This protein binds this small molecule.
Small molecule (SMILES): CC(C)CCC[C@@H](C)[C@H]1CC[C@H]2[C@@H]3CC=C4C[C@@H](OC(=O)CCC(=O)O)CC[C@]4(C)[C@H]3CC[C@]12C

Binding-site contacts:
Ligand atom CBH contacts residue VAL350 of chain 1.A at 4.5 Å (hydrophobic).
Ligand atom CAB contacts residue Y011 of chain 1.T at 3.9 Å.
Ligand atom CAI contacts residue LEU917 of chain 1.A at 4.1 Å (hydrophobic).
Ligand atom CAC contacts residue LEU346 of chain 1.A at 4.0 Å (hydrophobic).
Ligand atom CAD contacts residue MET914 of chain 1.A at 3.8 Å (hydrophobic).
Ligand atom CAS contacts residue VAL350 of chain 1.A at 4.1 Å (hydrophobic).
Ligand atom CAN contacts residue Y011 of chain 1.T at 4.1 Å.
Ligand atom CBC contacts residue SER531 of chain 1.A at 4.5 Å.
Ligand atom CAD contacts residue ILE347 of chain 1.A at 4.3 Å (hydrophobic).
Ligand atom CAY contacts residue TYR351 of chain 1.A at 4.5 Å (hydrophobic).
Ligand atom CAT contacts residue VAL350 of chain 1.A at 3.7 Å (hydrophobic).
Ligand atom CAM contacts residue SER531 of chain 1.A at 4.0 Å.
Ligand atom CAR contacts residue VAL350 of chain 1.A at 4.1 Å (hydrophobic).
Ligand atom CAE contacts residue ILE347 of chain 1.A at 3.6 Å (hydrophobic).
Ligand atom OAW contacts residue SER531 of chain 1.A at 4.0 Å.
Ligand atom OAG contacts residue VAL527 of chain 1.A at 3.9 Å.
Ligand atom CBA contacts residue Y011 of chain 1.T at 4.3 Å.
Ligand atom CAD contacts residue VAL350 of chain 1.A at 4.1 Å (hydrophobic).
Ligand atom CAY contacts residue SER531 of chain 1.A at 3.4 Å.
Ligand atom CAY contacts residue SER528 of chain 1.A at 4.2 Å.
Ligand atom CAR contacts residue VAL527 of chain 1.A at 4.5 Å (hydrophobic).
Ligand atom CBD contacts residue LEU917 of chain 1.A at 4.0 Å (hydrophobic).
Ligand atom CAK contacts residue LEU917 of chain 1.A at 3.8 Å (hydrophobic).
Ligand atom CAI contacts residue Y011 of chain 1.K at 4.5 Å.
Ligand atom CAZ contacts residue MET914 of chain 1.A at 3.8 Å (hydrophobic).
Ligand atom OAG contacts residue SER528 of chain 1.A at 3.3 Å.
Ligand atom CAQ contacts residue LEU917 of chain 1.A at 4.2 Å (hydrophobic).
Ligand atom OAW contacts residue TYR351 of chain 1.A at 3.9 Å.
Ligand atom CAV contacts residue MET914 of chain 1.A at 3.4 Å (hydrophobic).
Ligand atom CAT contacts residue VAL527 of chain 1.A at 4.4 Å (hydrophobic).
Ligand atom CAL contacts residue SER531 of chain 1.A at 4.2 Å.
Ligand atom CAM contacts residue SER910 of chain 1.A at 4.3 Å.
Ligand atom CAI contacts residue MET914 of chain 1.A at 3.9 Å (hydrophobic).
Ligand atom CAA contacts residue ILE343 of chain 1.A at 3.8 Å (hydrophobic).
Ligand atom OAG contacts residue SER531 of chain 1.A at 3.1 Å (h-bond).
Ligand atom CAM contacts residue TYR351 of chain 1.A at 3.8 Å (hydrophobic).
Ligand atom CAL contacts residue SER528 of chain 1.A at 3.6 Å.

Sequence of chain 1.A:
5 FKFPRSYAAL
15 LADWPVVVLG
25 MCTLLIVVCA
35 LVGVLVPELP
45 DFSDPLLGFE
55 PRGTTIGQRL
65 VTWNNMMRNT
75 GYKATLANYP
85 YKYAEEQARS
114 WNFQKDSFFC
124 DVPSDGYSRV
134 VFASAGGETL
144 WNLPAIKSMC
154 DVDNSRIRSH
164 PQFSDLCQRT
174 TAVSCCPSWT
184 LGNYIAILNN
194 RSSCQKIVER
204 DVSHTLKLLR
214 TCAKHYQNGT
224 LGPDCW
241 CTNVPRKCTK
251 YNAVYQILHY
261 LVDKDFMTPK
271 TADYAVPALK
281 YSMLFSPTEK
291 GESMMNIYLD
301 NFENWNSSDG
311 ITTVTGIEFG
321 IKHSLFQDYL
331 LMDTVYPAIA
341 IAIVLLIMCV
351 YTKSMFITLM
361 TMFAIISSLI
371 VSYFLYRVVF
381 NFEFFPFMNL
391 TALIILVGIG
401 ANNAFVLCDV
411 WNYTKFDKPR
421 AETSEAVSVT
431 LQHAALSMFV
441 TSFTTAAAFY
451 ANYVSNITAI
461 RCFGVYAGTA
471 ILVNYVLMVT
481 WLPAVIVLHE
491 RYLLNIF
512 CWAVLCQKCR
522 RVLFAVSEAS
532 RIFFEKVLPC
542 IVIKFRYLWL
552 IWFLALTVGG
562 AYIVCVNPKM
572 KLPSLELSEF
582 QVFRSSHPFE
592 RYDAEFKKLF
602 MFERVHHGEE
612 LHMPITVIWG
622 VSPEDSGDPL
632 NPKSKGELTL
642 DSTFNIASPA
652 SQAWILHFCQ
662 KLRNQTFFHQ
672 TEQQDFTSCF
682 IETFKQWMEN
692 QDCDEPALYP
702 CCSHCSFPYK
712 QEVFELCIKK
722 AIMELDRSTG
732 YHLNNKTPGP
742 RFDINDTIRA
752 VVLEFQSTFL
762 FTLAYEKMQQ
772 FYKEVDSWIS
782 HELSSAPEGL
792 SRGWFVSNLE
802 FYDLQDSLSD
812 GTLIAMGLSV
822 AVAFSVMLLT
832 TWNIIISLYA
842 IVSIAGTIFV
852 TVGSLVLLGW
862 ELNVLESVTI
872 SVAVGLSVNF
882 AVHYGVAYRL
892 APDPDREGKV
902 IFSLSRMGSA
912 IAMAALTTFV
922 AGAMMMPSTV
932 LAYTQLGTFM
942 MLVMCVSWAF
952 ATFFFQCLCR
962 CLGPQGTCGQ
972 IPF